A small-molecule ligand and the protein it binds are described below.
Small molecule (SMILES): CC(=O)N[C@@H]1[C@@H](O)[C@H](O[C@@H]2O[C@H](CO[C@H]3O[C@H](CO)[C@@H](O)[C@H](O)[C@@H]3O[C@@H]3O[C@H](CO)[C@@H](O[C@@H]4O[C@H](CO)[C@H](O)[C@H](O)[C@H]4O)[C@H](O)[C@H]3NC(C)=O)[C@@H](O)[C@H](O[C@H]3O[C@H](CO)[C@@H](O)[C@H](O)[C@@H]3O[C@@H]3O[C@H](CO)[C@@H](O[C@@H]4O[C@H](CO)[C@H](O)[C@H](O)[C@H]4O)[C@H](O)[C@H]3NC(C)=O)[C@@H]2O)[C@@H](CO)O[C@H]1O

Binding-site contacts:
Ligand atom N2 contacts residue GLN211 of chain 1.A at 3.2 Å (h-bond).
Ligand atom O5 contacts residue TYR272 of chain 1.A at 3.2 Å (h-bond).
Ligand atom C2 contacts residue GLU128 of chain 1.A at 3.4 Å.
Ligand atom C7 contacts residue GLN211 of chain 1.A at 3.1 Å.
Ligand atom O5 contacts residue LYS42 of chain 1.A at 3.1 Å (salt-bridge).
Ligand atom O6 contacts residue GLU245 of chain 1.A at 3.4 Å (salt-bridge).
Ligand atom N2 contacts residue ASP126 of chain 1.A at 3.0 Å (salt-bridge).
Ligand atom O2 contacts residue GLU245 of chain 1.A at 2.5 Å (salt-bridge).
Ligand atom C6 contacts residue PHE39 of chain 1.A at 3.4 Å (hydrophobic).
Ligand atom O3 contacts residue TYR272 of chain 1.A at 3.2 Å (h-bond).
Ligand atom O4 contacts residue ASP87 of chain 1.A at 2.5 Å (salt-bridge).
Ligand atom O3 contacts residue PHE39 of chain 1.A at 3.1 Å.
Ligand atom O2 contacts residue LYS42 of chain 1.A at 3.1 Å (salt-bridge).
Ligand atom O1 contacts residue GLU128 of chain 1.A at 2.6 Å (salt-bridge).
Ligand atom C8 contacts residue ASP126 of chain 1.A at 3.4 Å.
Ligand atom C1 contacts residue TYR272 of chain 1.A at 3.5 Å (hydrophobic).
Ligand atom C6 contacts residue ASP87 of chain 1.A at 3.4 Å.
Ligand atom C5 contacts residue ASP18 of chain 1.A at 3.4 Å.
Ligand atom N2 contacts residue GLU128 of chain 1.A at 3.0 Å (salt-bridge).
Ligand atom O5 contacts residue LYS42 of chain 1.A at 3.4 Å.
Ligand atom O6 contacts residue ASP18 of chain 1.A at 3.2 Å (salt-bridge).
Ligand atom O4 contacts residue TYR272 of chain 1.A at 3.0 Å (h-bond).
Ligand atom O6 contacts residue TRP44 of chain 1.A at 3.3 Å.
Ligand atom O6 contacts residue GLY40 of chain 1.A at 3.5 Å (h-bond).
Ligand atom O6 contacts residue LYS42 of chain 1.A at 2.8 Å (salt-bridge).
Ligand atom O1 contacts residue GLN211 of chain 1.A at 2.5 Å (h-bond).
Ligand atom O4 contacts residue HIS129 of chain 1.A at 2.8 Å (h-bond).
Ligand atom O3 contacts residue HIS129 of chain 1.A at 3.0 Å (h-bond).
Ligand atom C1 contacts residue GLN211 of chain 1.A at 3.0 Å.
Ligand atom O7 contacts residue TYR213 of chain 1.A at 2.6 Å (h-bond).
Ligand atom C7 contacts residue TYR213 of chain 1.A at 3.4 Å (hydrophobic).
Ligand atom O2 contacts residue TYR272 of chain 1.A at 2.8 Å (h-bond).
Ligand atom C3 contacts residue TYR272 of chain 1.A at 3.5 Å (hydrophobic).
Ligand atom O6 contacts residue ASP87 of chain 1.A at 2.7 Å (salt-bridge).
Ligand atom O3 contacts residue ARG20 of chain 1.A at 3.2 Å (salt-bridge).
Ligand atom C4 contacts residue ASP87 of chain 1.A at 3.4 Å.
Ligand atom C2 contacts residue GLU245 of chain 1.A at 3.3 Å.
Ligand atom O7 contacts residue GLN211 of chain 1.A at 3.2 Å (h-bond).
Ligand atom C6 contacts residue ASP18 of chain 1.A at 3.0 Å.
Ligand atom O2 contacts residue ASP18 of chain 1.A at 3.0 Å (salt-bridge).

Sequence of chain 1.A:
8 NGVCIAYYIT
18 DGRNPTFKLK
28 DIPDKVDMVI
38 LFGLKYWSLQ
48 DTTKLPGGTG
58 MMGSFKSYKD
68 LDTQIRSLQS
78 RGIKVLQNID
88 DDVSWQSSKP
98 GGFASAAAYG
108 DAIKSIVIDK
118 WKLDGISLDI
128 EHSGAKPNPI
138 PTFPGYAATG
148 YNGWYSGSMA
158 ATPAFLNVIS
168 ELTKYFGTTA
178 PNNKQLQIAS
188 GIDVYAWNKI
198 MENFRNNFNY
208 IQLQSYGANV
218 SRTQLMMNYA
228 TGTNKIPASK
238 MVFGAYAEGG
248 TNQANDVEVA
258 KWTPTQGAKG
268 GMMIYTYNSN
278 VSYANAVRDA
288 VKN